Binding-site contacts:
Ligand atom C19 contacts residue GLU65 of chain 1.A at 3.6 Å.
Ligand atom O1 contacts residue ASP175 of chain 1.A at 3.0 Å (salt-bridge).
Ligand atom C4 contacts residue LEU164 of chain 1.A at 3.7 Å (hydrophobic).
Ligand atom C1 contacts residue TYR97 of chain 1.A at 3.6 Å (hydrophobic).
Ligand atom C21 contacts residue ASP175 of chain 1.A at 3.6 Å.
Ligand atom C22 contacts residue ASP175 of chain 1.A at 3.6 Å.
Ligand atom N5 contacts residue ASP175 of chain 1.A at 3.4 Å (salt-bridge).
Ligand atom C23 contacts residue LEU69 of chain 1.A at 3.6 Å (hydrophobic).
Ligand atom N3 contacts residue PHE176 of chain 1.A at 3.4 Å.
Ligand atom N4 contacts residue PHE176 of chain 1.A at 3.7 Å.
Ligand atom C8 contacts residue PHE176 of chain 1.A at 3.7 Å (hydrophobic).
Ligand atom F2 contacts residue HIS155 of chain 1.A at 3.1 Å.
Ligand atom C17 contacts residue ASP175 of chain 1.A at 3.4 Å.
Ligand atom C18 contacts residue LEU69 of chain 1.A at 3.6 Å (hydrophobic).
Ligand atom C23 contacts residue ASP175 of chain 1.A at 3.5 Å.
Ligand atom F3 contacts residue ILE173 of chain 1.A at 3.4 Å.
Ligand atom F3 contacts residue ILE79 of chain 1.A at 3.6 Å.
Ligand atom F2 contacts residue ALA174 of chain 1.A at 3.2 Å.
Ligand atom C1 contacts residue ALA98 of chain 1.A at 3.7 Å (hydrophobic).
Ligand atom C18 contacts residue GLU65 of chain 1.A at 3.7 Å.
Ligand atom N1 contacts residue ALA46 of chain 1.A at 3.5 Å.
Ligand atom N6 contacts residue ASP175 of chain 1.A at 3.6 Å.
Ligand atom F1 contacts residue PHE153 of chain 1.A at 3.3 Å.
Ligand atom N2 contacts residue TYR97 of chain 1.A at 3.6 Å.
Ligand atom O1 contacts residue ILE79 of chain 1.A at 3.7 Å.
Ligand atom F1 contacts residue LEU72 of chain 1.A at 3.3 Å.
Ligand atom C9 contacts residue PHE176 of chain 1.A at 3.4 Å (hydrophobic).
Ligand atom C18 contacts residue ASP175 of chain 1.A at 3.4 Å.
Ligand atom F2 contacts residue ASP175 of chain 1.A at 3.6 Å.
Ligand atom O1 contacts residue ALA174 of chain 1.A at 3.4 Å.
Ligand atom F3 contacts residue ALA174 of chain 1.A at 3.5 Å.
Ligand atom C27 contacts residue ASP175 of chain 1.A at 3.0 Å.
Ligand atom N2 contacts residue ALA98 of chain 1.A at 3.0 Å (h-bond).
Ligand atom C10 contacts residue ILE95 of chain 1.A at 3.6 Å (hydrophobic).
Ligand atom C4 contacts residue ALA46 of chain 1.A at 3.6 Å (hydrophobic).
Ligand atom C13 contacts residue GLU65 of chain 1.A at 3.0 Å.
Ligand atom N5 contacts residue GLU65 of chain 1.A at 2.9 Å (salt-bridge).
Ligand atom N4 contacts residue ILE95 of chain 1.A at 3.7 Å.
Ligand atom C12 contacts residue GLU65 of chain 1.A at 3.7 Å.
Ligand atom N1 contacts residue ILE95 of chain 1.A at 3.6 Å.

Sequence of chain 1.A:
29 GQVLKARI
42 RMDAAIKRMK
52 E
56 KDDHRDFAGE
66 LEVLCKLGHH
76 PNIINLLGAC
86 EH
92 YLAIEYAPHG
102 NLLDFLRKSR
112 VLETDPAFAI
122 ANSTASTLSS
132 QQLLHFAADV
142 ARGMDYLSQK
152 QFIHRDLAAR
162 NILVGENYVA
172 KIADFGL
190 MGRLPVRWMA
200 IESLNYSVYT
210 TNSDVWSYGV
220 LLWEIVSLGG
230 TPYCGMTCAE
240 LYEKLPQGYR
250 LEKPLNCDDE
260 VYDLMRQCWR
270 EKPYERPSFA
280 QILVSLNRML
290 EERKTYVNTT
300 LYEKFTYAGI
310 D

This protein binds this small molecule.
Small molecule (SMILES): Cc1ccc(C(=O)Nc2cc(CCCN(C)C)cc(C(F)(F)F)c2)cc1Nc1ncccc1-c1ccncn1